The small molecule below binds the protein below.
Small molecule (SMILES): C[N+](C)(C)[O-]

Binding-site contacts:
Ligand atom CAB contacts residue ALA56 of chain 1.B at 3.4 Å (hydrophobic).
Ligand atom NAC contacts residue ALA56 of chain 1.B at 4.2 Å.
Ligand atom NAC contacts residue GLN53 of chain 1.B at 4.4 Å.
Ligand atom CAA contacts residue GLN53 of chain 1.B at 4.2 Å.
Ligand atom CAA contacts residue LEU52 of chain 1.B at 3.9 Å (hydrophobic).
Ligand atom NAC contacts residue THR63 of chain 1.B at 4.0 Å.
Ligand atom CAB contacts residue ARG62 of chain 1.B at 3.6 Å.
Ligand atom OAE contacts residue THR63 of chain 1.B at 3.1 Å.
Ligand atom CAB contacts residue THR63 of chain 1.B at 3.3 Å.
Ligand atom CAD contacts residue THR63 of chain 1.B at 4.2 Å.
Ligand atom CAD contacts residue GLN53 of chain 1.B at 4.2 Å.
Ligand atom CAA contacts residue ALA56 of chain 1.B at 3.9 Å (hydrophobic).
Ligand atom CAB contacts residue GLN53 of chain 1.B at 4.2 Å.
Ligand atom CAA contacts residue GLN268 of chain 1.B at 4.0 Å.
Ligand atom OAE contacts residue GLN268 of chain 1.B at 2.8 Å (h-bond).
Ligand atom NAC contacts residue GLN268 of chain 1.B at 3.8 Å.

Sequence of chain 1.B:
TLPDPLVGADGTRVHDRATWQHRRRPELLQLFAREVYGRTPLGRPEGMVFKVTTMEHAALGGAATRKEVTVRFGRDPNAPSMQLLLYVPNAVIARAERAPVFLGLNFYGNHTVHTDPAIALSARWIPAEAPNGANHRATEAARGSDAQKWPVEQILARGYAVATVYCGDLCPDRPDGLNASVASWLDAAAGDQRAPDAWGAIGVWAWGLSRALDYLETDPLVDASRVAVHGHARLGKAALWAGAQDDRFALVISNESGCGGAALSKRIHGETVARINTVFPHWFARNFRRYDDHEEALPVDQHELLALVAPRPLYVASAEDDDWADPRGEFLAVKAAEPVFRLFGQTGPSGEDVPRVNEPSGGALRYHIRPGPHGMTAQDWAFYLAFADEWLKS